This small molecule binds to this protein.
Small molecule (SMILES): CC(=O)N[C@H]1[C@H](O[C@H]2[C@H](O)[C@@H](NC(C)=O)CO[C@@H]2CO)O[C@H](CO)[C@@H](O)[C@@H]1O

Sequence of chain 1.F:
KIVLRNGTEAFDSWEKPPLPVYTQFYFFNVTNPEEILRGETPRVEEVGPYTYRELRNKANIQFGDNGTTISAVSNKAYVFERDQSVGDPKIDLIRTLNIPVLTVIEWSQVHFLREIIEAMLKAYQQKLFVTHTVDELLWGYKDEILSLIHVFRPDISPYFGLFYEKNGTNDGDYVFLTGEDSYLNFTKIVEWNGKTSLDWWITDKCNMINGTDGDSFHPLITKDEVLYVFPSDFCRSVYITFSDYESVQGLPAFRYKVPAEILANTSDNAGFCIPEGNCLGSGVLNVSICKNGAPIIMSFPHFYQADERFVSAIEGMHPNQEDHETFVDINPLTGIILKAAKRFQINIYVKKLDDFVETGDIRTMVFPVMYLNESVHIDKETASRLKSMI

Binding-site contacts:
Ligand atom C8 contacts residue TYR84 of chain 1.F at 3.7 Å (hydrophobic).
Ligand atom O3 contacts residue TYR110 of chain 1.F at 4.2 Å.
Ligand atom C7 contacts residue VAL111 of chain 1.F at 4.2 Å (hydrophobic).
Ligand atom O3 contacts residue VAL111 of chain 1.F at 4.5 Å.
Ligand atom C8 contacts residue TRP171 of chain 1.F at 3.5 Å (hydrophobic).
Ligand atom O4 contacts residue VAL111 of chain 1.F at 3.8 Å.
Ligand atom C2 contacts residue ASN199 of chain 1.F at 2.5 Å.
Ligand atom C1 contacts residue TYR110 of chain 1.F at 3.4 Å (hydrophobic).
Ligand atom O7 contacts residue VAL111 of chain 1.F at 3.8 Å.
Ligand atom C1 contacts residue ASN199 of chain 1.F at 1.4 Å.
Ligand atom N2 contacts residue VAL111 of chain 1.F at 4.4 Å.
Ligand atom N2 contacts residue TYR110 of chain 1.F at 2.8 Å (h-bond).
Ligand atom C7 contacts residue ASN199 of chain 1.F at 3.3 Å.
Ligand atom C3 contacts residue TYR110 of chain 1.F at 3.4 Å (hydrophobic).
Ligand atom C2 contacts residue VAL111 of chain 1.F at 4.1 Å (hydrophobic).
Ligand atom O7 contacts residue LEU87 of chain 1.F at 3.8 Å.
Ligand atom C7 contacts residue TYR110 of chain 1.F at 3.8 Å (hydrophobic).
Ligand atom C3 contacts residue ASN199 of chain 1.F at 3.8 Å.
Ligand atom O5 contacts residue ASN199 of chain 1.F at 2.3 Å (h-bond).
Ligand atom C3 contacts residue VAL111 of chain 1.F at 4.3 Å (hydrophobic).
Ligand atom C5 contacts residue ASN199 of chain 1.F at 3.6 Å.
Ligand atom N2 contacts residue ASN199 of chain 1.F at 2.9 Å (h-bond).
Ligand atom C4 contacts residue ASN199 of chain 1.F at 4.2 Å.
Ligand atom C8 contacts residue ASN199 of chain 1.F at 4.3 Å.
Ligand atom C8 contacts residue TYR110 of chain 1.F at 3.9 Å (hydrophobic).
Ligand atom C2 contacts residue TYR110 of chain 1.F at 3.4 Å (hydrophobic).
Ligand atom O7 contacts residue ASN199 of chain 1.F at 3.6 Å (h-bond).